The small molecule below binds the protein below.
Small molecule (SMILES): [H]/N=C(/N)c1cc2c([C@H](N)O)ccc(OC(C)C)c2s1

Sequence of chain 1.A:
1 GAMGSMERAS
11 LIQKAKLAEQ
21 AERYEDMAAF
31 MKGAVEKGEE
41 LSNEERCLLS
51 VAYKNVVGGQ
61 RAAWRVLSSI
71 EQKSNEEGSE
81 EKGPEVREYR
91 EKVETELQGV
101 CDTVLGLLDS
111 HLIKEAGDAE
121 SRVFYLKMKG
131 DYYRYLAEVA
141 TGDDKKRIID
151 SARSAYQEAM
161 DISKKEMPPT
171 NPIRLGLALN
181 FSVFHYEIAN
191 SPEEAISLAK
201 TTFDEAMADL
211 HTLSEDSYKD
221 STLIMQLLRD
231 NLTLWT

Binding-site contacts:
Ligand atom O contacts residue GLU44 of chain 1.A at 3.5 Å.
Ligand atom N contacts residue GLU19 of chain 1.A at 2.7 Å (salt-bridge).
Ligand atom C6 contacts residue LEU48 of chain 1.A at 4.4 Å (hydrophobic).
Ligand atom C9 contacts residue GEH1 of chain 1.F at 3.7 Å.
Ligand atom C5 contacts residue GEH1 of chain 1.F at 4.3 Å.
Ligand atom N1 contacts residue LEU48 of chain 1.A at 3.4 Å.
Ligand atom C4 contacts residue CYS47 of chain 1.A at 4.1 Å (hydrophobic).
Ligand atom C2 contacts residue GLU44 of chain 1.A at 3.8 Å.
Ligand atom O contacts residue ASN43 of chain 1.A at 4.5 Å.
Ligand atom O contacts residue CYS47 of chain 1.A at 4.0 Å.
Ligand atom C3 contacts residue CYS47 of chain 1.A at 4.0 Å (hydrophobic).
Ligand atom N contacts residue VAL51 of chain 1.A at 3.9 Å.
Ligand atom C1 contacts residue ASN43 of chain 1.A at 4.3 Å.
Ligand atom C4 contacts residue GEH1 of chain 1.F at 4.0 Å.
Ligand atom C1 contacts residue GLU44 of chain 1.A at 3.5 Å.
Ligand atom C contacts residue GLU44 of chain 1.A at 4.4 Å.
Ligand atom C7 contacts residue GEH1 of chain 1.F at 3.8 Å.
Ligand atom N1 contacts residue GLU19 of chain 1.A at 2.8 Å (salt-bridge).
Ligand atom S contacts residue CYS47 of chain 1.A at 3.6 Å.
Ligand atom S contacts residue GLU44 of chain 1.A at 4.2 Å.
Ligand atom C8 contacts residue GEH1 of chain 1.F at 3.6 Å.
Ligand atom C2 contacts residue ASN43 of chain 1.A at 3.0 Å.
Ligand atom C10 contacts residue GEH1 of chain 1.F at 4.0 Å.
Ligand atom C11 contacts residue GEH1 of chain 1.F at 4.3 Å.
Ligand atom O1 contacts residue GEH1 of chain 1.F at 4.2 Å.
Ligand atom C6 contacts residue GLU19 of chain 1.A at 3.5 Å.